Binding-site contacts:
Ligand atom O24 contacts residue TYR110 of chain 20.B at 3.3 Å.
Ligand atom C1 contacts residue ILE181 of chain 20.B at 3.5 Å (hydrophobic).
Ligand atom C13 contacts residue PHE236 of chain 20.B at 3.8 Å (hydrophobic).
Ligand atom O15 contacts residue MET130 of chain 20.B at 3.8 Å.
Ligand atom N4 contacts residue LEU239 of chain 20.B at 3.6 Å.
Ligand atom O24 contacts residue THR109 of chain 20.B at 3.6 Å.
Ligand atom C12 contacts residue PHE236 of chain 20.B at 3.7 Å (hydrophobic).
Ligand atom O23 contacts residue TYR110 of chain 20.B at 3.5 Å.
Ligand atom C1 contacts residue ILE155 of chain 20.B at 3.8 Å (hydrophobic).
Ligand atom C19 contacts residue PHE236 of chain 20.B at 3.6 Å (hydrophobic).
Ligand atom C18 contacts residue TYR110 of chain 20.B at 3.8 Å (hydrophobic).
Ligand atom N3 contacts residue LEU239 of chain 20.B at 3.8 Å.
Ligand atom C11 contacts residue PHE132 of chain 20.B at 3.5 Å (hydrophobic).
Ligand atom C4 contacts residue ALA24 of chain 20.D at 3.9 Å (hydrophobic).
Ligand atom C10 contacts residue PHE132 of chain 20.B at 3.7 Å (hydrophobic).
Ligand atom C21 contacts residue TYR203 of chain 20.B at 3.7 Å (hydrophobic).
Ligand atom C13 contacts residue ILE108 of chain 20.B at 3.6 Å (hydrophobic).
Ligand atom C25 contacts residue THR109 of chain 20.B at 3.2 Å.
Ligand atom C17 contacts residue MET130 of chain 20.B at 3.7 Å (hydrophobic).
Ligand atom C3 contacts residue ALA24 of chain 20.D at 3.6 Å (hydrophobic).
Ligand atom C7 contacts residue VAL194 of chain 20.B at 3.6 Å (hydrophobic).
Ligand atom C7 contacts residue ILE25 of chain 20.D at 3.8 Å (hydrophobic).
Ligand atom C20 contacts residue PHE236 of chain 20.B at 3.4 Å (hydrophobic).
Ligand atom O23 contacts residue PHE236 of chain 20.B at 3.3 Å.
Ligand atom C22 contacts residue TYR110 of chain 20.B at 3.3 Å (hydrophobic).
Ligand atom C19 contacts residue TYR110 of chain 20.B at 3.8 Å (hydrophobic).
Ligand atom C10 contacts residue ILE108 of chain 20.B at 3.5 Å (hydrophobic).
Ligand atom C22 contacts residue PHE236 of chain 20.B at 3.3 Å (hydrophobic).
Ligand atom C3 contacts residue TYR157 of chain 20.B at 3.4 Å (hydrophobic).
Ligand atom C16 contacts residue MET130 of chain 20.B at 3.8 Å (hydrophobic).
Ligand atom N3 contacts residue ILE192 of chain 20.B at 3.7 Å.
Ligand atom N6 contacts residue VAL194 of chain 20.B at 3.6 Å.
Ligand atom N4 contacts residue ILE192 of chain 20.B at 3.6 Å.
Ligand atom C9 contacts residue VAL194 of chain 20.B at 3.8 Å (hydrophobic).
Ligand atom C4 contacts residue TYR157 of chain 20.B at 3.5 Å (hydrophobic).
Ligand atom C7 contacts residue TYR157 of chain 20.B at 3.5 Å (hydrophobic).
Ligand atom C8 contacts residue TYR157 of chain 20.B at 3.4 Å (hydrophobic).
Ligand atom C3 contacts residue PRO179 of chain 20.B at 3.6 Å (hydrophobic).
Ligand atom C8 contacts residue VAL194 of chain 20.B at 3.8 Å (hydrophobic).
Ligand atom O24 contacts residue PHE236 of chain 20.B at 3.9 Å.

Sequence of chain 16.D:
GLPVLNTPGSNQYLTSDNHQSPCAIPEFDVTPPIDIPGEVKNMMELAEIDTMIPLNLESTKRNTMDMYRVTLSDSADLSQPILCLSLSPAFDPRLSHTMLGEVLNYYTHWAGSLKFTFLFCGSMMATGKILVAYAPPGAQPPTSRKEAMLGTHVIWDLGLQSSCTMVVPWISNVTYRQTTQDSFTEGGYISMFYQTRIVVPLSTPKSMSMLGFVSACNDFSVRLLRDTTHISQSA

The protein below binds the small molecule below.
Small molecule (SMILES): CCOC(=O)c1ccc(OCCCC2CCN(c3ccc(C)nn3)CC2)cc1

Sequence of chain 20.D:
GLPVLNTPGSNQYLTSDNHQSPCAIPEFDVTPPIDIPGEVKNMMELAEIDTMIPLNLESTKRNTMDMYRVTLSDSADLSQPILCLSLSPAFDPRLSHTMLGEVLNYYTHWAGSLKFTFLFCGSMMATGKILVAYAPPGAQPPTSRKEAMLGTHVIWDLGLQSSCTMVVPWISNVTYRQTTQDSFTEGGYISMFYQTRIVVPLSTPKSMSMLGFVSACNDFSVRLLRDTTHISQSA

Sequence of chain 20.B:
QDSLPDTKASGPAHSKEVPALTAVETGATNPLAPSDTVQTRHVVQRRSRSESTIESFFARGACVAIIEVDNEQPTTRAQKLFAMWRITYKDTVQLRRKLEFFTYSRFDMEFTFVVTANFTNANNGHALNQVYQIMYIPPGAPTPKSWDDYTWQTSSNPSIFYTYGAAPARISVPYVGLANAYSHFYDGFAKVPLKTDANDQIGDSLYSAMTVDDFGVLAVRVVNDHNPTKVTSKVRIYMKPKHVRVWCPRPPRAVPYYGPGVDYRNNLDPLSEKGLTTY